Binding-site contacts:
Ligand atom CG contacts residue ALA105 of chain 1.B at 3.8 Å (hydrophobic).
Ligand atom N contacts residue LEA1 of chain 2.E at 3.5 Å (h-bond).
Ligand atom CE1 contacts residue TRP67 of chain 2.A at 3.6 Å (hydrophobic).
Ligand atom CA contacts residue TRP108 of chain 1.B at 3.5 Å (hydrophobic).
Ligand atom CA contacts residue ALA34 of chain 2.A at 3.6 Å (hydrophobic).
Ligand atom CD contacts residue TRP108 of chain 1.B at 3.6 Å (hydrophobic).
Ligand atom CG contacts residue TRP67 of chain 2.A at 3.5 Å (hydrophobic).
Ligand atom CB contacts residue TRP108 of chain 1.B at 3.9 Å (hydrophobic).
Ligand atom N contacts residue ALA34 of chain 2.A at 3.9 Å.
Ligand atom O contacts residue ALA34 of chain 2.A at 3.6 Å.
Ligand atom CD contacts residue LEA1 of chain 2.E at 3.4 Å.
Ligand atom CB contacts residue LEA1 of chain 2.E at 3.7 Å.
Ligand atom CB contacts residue TYR42 of chain 2.A at 3.7 Å (hydrophobic).
Ligand atom CA contacts residue LEA1 of chain 2.E at 3.6 Å.
Ligand atom NE2 contacts residue THR78 of chain 2.A at 3.9 Å.
Ligand atom CG contacts residue TYR42 of chain 2.A at 3.6 Å (hydrophobic).
Ligand atom NE2 contacts residue TRP67 of chain 2.A at 3.9 Å.
Ligand atom CA contacts residue LEA1 of chain 2.E at 2.4 Å.
Ligand atom CA contacts residue SER33 of chain 2.A at 3.4 Å.
Ligand atom C contacts residue SER33 of chain 2.A at 3.4 Å.
Ligand atom N contacts residue TRP108 of chain 1.B at 3.8 Å.
Ligand atom NE2 contacts residue TRP96 of chain 2.A at 3.3 Å.
Ligand atom C contacts residue ALA34 of chain 2.A at 3.9 Å (hydrophobic).
Ligand atom N contacts residue LEA1 of chain 2.E at 1.3 Å.
Ligand atom CG contacts residue ALA34 of chain 2.A at 3.4 Å (hydrophobic).
Ligand atom CG contacts residue VAL35 of chain 2.A at 3.5 Å (hydrophobic).
Ligand atom CB contacts residue TRP67 of chain 2.A at 3.8 Å (hydrophobic).
Ligand atom SG contacts residue LEA1 of chain 2.E at 1.8 Å.
Ligand atom O contacts residue LEU13 of chain 2.A at 3.2 Å.
Ligand atom O contacts residue LEA1 of chain 2.E at 3.5 Å.
Ligand atom CB contacts residue LEA1 of chain 2.E at 2.8 Å.
Ligand atom C contacts residue LEA1 of chain 2.E at 3.0 Å.
Ligand atom CD contacts residue ALA34 of chain 2.A at 3.5 Å (hydrophobic).
Ligand atom NE2 contacts residue SER76 of chain 2.A at 3.2 Å (h-bond).
Ligand atom O contacts residue SER33 of chain 2.A at 3.0 Å (h-bond).
Ligand atom OE1 contacts residue LEU98 of chain 2.A at 3.9 Å.
Ligand atom CB contacts residue TRP108 of chain 1.B at 3.6 Å (hydrophobic).
Ligand atom OE1 contacts residue TRP67 of chain 2.A at 3.6 Å.
Ligand atom O contacts residue SER33 of chain 2.A at 3.7 Å.
Ligand atom OE1 contacts residue THR78 of chain 2.A at 2.8 Å (h-bond).

A protein and the small-molecule ligand that binds it are described below.
Small molecule (SMILES): NC(=O)CC[C@H](NC(=O)[C@@H]1CCCN1C(=O)[C@@H](N)Cc1c[nH]cn1)C(=O)NCC(=O)N1CCC[C@H]1C(=O)N1CCC[C@H]1C(=O)N[C@@H](CS)C(=O)N[C@@H](CCCC[NH3+])C(N)=O

Sequence of chain 2.A:
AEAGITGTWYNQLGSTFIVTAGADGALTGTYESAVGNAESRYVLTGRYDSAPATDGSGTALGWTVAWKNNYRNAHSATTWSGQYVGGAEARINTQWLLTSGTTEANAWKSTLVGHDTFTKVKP

Sequence of chain 1.B:
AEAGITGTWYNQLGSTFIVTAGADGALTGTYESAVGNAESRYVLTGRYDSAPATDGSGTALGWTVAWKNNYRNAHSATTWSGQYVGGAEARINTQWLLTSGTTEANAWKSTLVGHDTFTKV